Sequence of chain 1.A:
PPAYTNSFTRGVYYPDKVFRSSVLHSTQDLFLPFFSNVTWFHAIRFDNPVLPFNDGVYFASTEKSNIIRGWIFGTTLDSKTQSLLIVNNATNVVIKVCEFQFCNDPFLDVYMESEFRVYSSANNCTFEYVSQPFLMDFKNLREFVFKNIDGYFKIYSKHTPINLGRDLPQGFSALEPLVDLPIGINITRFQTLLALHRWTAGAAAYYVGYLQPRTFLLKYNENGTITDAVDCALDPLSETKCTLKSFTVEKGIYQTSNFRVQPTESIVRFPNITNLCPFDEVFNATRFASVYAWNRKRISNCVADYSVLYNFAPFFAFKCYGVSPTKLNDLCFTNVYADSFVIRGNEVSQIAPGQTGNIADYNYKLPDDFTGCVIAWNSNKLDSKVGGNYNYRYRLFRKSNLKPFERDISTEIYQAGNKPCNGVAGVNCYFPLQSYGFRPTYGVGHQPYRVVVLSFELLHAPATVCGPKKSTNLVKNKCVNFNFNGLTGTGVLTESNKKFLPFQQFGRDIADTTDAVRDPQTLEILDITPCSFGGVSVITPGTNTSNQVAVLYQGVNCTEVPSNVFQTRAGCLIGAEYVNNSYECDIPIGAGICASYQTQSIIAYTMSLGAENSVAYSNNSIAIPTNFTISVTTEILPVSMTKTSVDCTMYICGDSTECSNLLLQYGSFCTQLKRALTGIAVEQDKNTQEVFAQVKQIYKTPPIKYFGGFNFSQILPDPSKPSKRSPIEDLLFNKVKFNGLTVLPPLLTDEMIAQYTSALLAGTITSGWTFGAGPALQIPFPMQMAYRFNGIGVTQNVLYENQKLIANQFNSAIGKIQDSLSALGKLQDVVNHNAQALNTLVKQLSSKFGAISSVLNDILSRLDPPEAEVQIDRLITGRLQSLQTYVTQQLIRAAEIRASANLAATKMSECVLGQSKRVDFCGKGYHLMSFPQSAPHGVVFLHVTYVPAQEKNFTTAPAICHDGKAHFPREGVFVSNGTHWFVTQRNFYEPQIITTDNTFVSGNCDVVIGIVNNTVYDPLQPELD

The small molecule below binds the protein below.
Small molecule (SMILES): CC(=O)N[C@@H]1[C@@H](O)[C@H](O)[C@@H](CO)O[C@H]1O

Binding-site contacts:
Ligand atom C4 contacts residue ASN614 of chain 1.A at 4.2 Å.
Ligand atom O5 contacts residue THR616 of chain 1.A at 3.8 Å.
Ligand atom C2 contacts residue ASN614 of chain 1.A at 2.5 Å.
Ligand atom O5 contacts residue ASN614 of chain 1.A at 2.4 Å (h-bond).
Ligand atom C3 contacts residue GLN642 of chain 1.A at 3.9 Å.
Ligand atom C2 contacts residue GLN642 of chain 1.A at 3.7 Å.
Ligand atom C3 contacts residue ASN614 of chain 1.A at 3.8 Å.
Ligand atom C5 contacts residue ASN614 of chain 1.A at 3.7 Å.
Ligand atom C1 contacts residue THR616 of chain 1.A at 4.0 Å.
Ligand atom C8 contacts residue ASN614 of chain 1.A at 4.0 Å.
Ligand atom C7 contacts residue GLN642 of chain 1.A at 3.8 Å.
Ligand atom N2 contacts residue ASN614 of chain 1.A at 2.9 Å (h-bond).
Ligand atom C1 contacts residue ASN614 of chain 1.A at 1.4 Å.
Ligand atom O3 contacts residue GLN642 of chain 1.A at 4.5 Å.
Ligand atom N2 contacts residue GLN642 of chain 1.A at 2.9 Å (h-bond).
Ligand atom O6 contacts residue THR616 of chain 1.A at 4.2 Å.
Ligand atom C1 contacts residue GLN642 of chain 1.A at 4.0 Å.
Ligand atom C8 contacts residue GLN642 of chain 1.A at 3.7 Å.
Ligand atom O7 contacts residue ASN614 of chain 1.A at 3.9 Å.
Ligand atom C7 contacts residue ASN614 of chain 1.A at 3.6 Å.